Sequence of chain 1.A:
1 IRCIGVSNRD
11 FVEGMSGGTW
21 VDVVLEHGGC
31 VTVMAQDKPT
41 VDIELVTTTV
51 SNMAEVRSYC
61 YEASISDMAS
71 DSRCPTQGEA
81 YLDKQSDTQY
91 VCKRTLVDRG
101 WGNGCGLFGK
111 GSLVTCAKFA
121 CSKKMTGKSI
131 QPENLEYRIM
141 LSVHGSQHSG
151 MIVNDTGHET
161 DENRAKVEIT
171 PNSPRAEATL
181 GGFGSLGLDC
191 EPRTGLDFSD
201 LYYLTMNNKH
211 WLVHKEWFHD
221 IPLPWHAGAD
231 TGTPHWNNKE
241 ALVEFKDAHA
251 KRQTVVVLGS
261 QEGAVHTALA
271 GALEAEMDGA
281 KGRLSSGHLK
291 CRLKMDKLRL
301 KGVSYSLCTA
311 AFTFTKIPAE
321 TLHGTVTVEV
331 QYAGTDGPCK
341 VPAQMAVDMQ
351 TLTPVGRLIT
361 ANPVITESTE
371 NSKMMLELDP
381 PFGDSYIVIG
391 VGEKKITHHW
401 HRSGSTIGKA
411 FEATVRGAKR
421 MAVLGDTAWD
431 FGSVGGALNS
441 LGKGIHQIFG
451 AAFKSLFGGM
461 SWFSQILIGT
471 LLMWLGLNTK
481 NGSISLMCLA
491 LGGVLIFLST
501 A

Binding-site contacts:
Ligand atom C3 contacts residue ASN154 of chain 1.A at 4.3 Å.
Ligand atom O7 contacts residue THR156 of chain 1.A at 4.2 Å.
Ligand atom O7 contacts residue VAL153 of chain 1.A at 2.8 Å (h-bond).
Ligand atom C8 contacts residue ASN154 of chain 1.A at 3.4 Å.
Ligand atom C8 contacts residue GLY150 of chain 1.A at 4.3 Å.
Ligand atom C2 contacts residue ASN154 of chain 1.A at 2.9 Å.
Ligand atom O5 contacts residue THR156 of chain 1.A at 3.9 Å.
Ligand atom O5 contacts residue ASN154 of chain 1.A at 3.7 Å.
Ligand atom C7 contacts residue GLY150 of chain 1.A at 4.5 Å.
Ligand atom C1 contacts residue THR156 of chain 1.A at 4.1 Å.
Ligand atom C6 contacts residue THR156 of chain 1.A at 4.2 Å.
Ligand atom O7 contacts residue ASN154 of chain 1.A at 1.3 Å (h-bond).
Ligand atom C7 contacts residue ASN154 of chain 1.A at 1.9 Å.
Ligand atom O7 contacts residue GLY150 of chain 1.A at 4.2 Å.
Ligand atom N2 contacts residue ASN154 of chain 1.A at 2.2 Å (h-bond).
Ligand atom C7 contacts residue VAL153 of chain 1.A at 4.0 Å (hydrophobic).
Ligand atom C5 contacts residue THR156 of chain 1.A at 3.7 Å.
Ligand atom C1 contacts residue ASN154 of chain 1.A at 2.6 Å.

The small molecule below binds the protein below.
Small molecule (SMILES): CC(=O)N[C@H]1[C@H](O[C@H]2[C@H](O)[C@@H](NC(C)=O)CO[C@@H]2CO)O[C@H](CO)[C@@H](O)[C@@H]1O